Sequence of chain 1.D:
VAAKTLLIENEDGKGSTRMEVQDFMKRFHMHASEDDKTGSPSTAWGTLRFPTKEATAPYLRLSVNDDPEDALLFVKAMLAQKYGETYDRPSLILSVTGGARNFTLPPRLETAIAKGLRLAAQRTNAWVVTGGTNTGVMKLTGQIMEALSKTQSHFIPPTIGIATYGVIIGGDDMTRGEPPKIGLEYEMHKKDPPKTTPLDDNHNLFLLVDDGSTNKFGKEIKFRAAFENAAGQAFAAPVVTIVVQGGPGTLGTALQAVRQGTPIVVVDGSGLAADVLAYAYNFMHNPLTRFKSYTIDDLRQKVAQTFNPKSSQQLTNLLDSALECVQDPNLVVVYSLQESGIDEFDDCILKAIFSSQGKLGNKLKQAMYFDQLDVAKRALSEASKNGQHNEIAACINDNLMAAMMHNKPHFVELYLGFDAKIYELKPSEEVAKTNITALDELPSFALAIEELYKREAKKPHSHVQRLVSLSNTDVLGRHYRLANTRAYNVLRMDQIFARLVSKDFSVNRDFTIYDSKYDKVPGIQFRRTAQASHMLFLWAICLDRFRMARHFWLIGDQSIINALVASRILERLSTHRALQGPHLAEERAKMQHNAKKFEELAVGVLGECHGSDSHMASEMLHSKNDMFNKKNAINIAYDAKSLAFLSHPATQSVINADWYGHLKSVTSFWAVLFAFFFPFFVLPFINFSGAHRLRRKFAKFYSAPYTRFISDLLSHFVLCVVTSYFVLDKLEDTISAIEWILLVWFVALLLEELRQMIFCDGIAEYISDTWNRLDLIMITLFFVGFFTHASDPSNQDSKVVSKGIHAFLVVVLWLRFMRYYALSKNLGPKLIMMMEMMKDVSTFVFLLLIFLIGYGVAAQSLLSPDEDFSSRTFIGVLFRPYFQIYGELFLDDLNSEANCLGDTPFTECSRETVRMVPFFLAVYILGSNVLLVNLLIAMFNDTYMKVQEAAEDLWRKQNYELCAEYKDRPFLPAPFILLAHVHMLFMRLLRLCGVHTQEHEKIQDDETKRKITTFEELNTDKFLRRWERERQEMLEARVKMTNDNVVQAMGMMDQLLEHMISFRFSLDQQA

Binding-site contacts:
Ligand atom O1A contacts residue GLY150 of chain 1.D at 3.8 Å.
Ligand atom O1B contacts residue GLY300 of chain 1.D at 3.6 Å.
Ligand atom O2A contacts residue PRO299 of chain 1.D at 3.6 Å.
Ligand atom C5' contacts residue ALA151 of chain 1.D at 3.7 Å (hydrophobic).
Ligand atom C2 contacts residue THR184 of chain 1.D at 3.6 Å.
Ligand atom N1 contacts residue THR184 of chain 1.D at 3.3 Å.
Ligand atom O3A contacts residue GLY298 of chain 1.D at 3.5 Å (h-bond).
Ligand atom O1D contacts residue GLY149 of chain 1.D at 2.9 Å (h-bond).
Ligand atom PA contacts residue ALA151 of chain 1.D at 3.7 Å.
Ligand atom O1D contacts residue ALA151 of chain 1.D at 3.3 Å (h-bond).
Ligand atom O1D contacts residue GLY150 of chain 1.D at 3.6 Å.
Ligand atom N6 contacts residue GLY182 of chain 1.D at 3.4 Å (h-bond).
Ligand atom PB contacts residue GLY300 of chain 1.D at 3.8 Å.
Ligand atom O3A contacts residue GLY149 of chain 1.D at 3.4 Å (h-bond).
Ligand atom O4D contacts residue GLY149 of chain 1.D at 3.7 Å.
Ligand atom O4D contacts residue ALA151 of chain 1.D at 3.5 Å.
Ligand atom N9 contacts residue PHE268 of chain 1.D at 3.5 Å.
Ligand atom O2A contacts residue GLY298 of chain 1.D at 3.3 Å.
Ligand atom O2B contacts residue THR301 of chain 1.D at 2.9 Å (h-bond).
Ligand atom O1A contacts residue ARG152 of chain 1.D at 2.9 Å (salt-bridge).
Ligand atom O1A contacts residue ALA151 of chain 1.D at 3.0 Å (h-bond).
Ligand atom O5D contacts residue GLY149 of chain 1.D at 3.8 Å.
Ligand atom O2B contacts residue GLY149 of chain 1.D at 3.4 Å (h-bond).
Ligand atom O2D contacts residue THR148 of chain 1.D at 3.8 Å.
Ligand atom O2B contacts residue GLY300 of chain 1.D at 3.0 Å (h-bond).
Ligand atom O2B contacts residue PRO299 of chain 1.D at 3.7 Å.
Ligand atom O2B contacts residue GLY298 of chain 1.D at 3.2 Å (h-bond).
Ligand atom O3D contacts residue ILE272 of chain 1.D at 3.5 Å.
Ligand atom C2D contacts residue GLY149 of chain 1.D at 3.4 Å.
Ligand atom C4 contacts residue ALA151 of chain 1.D at 3.8 Å (hydrophobic).
Ligand atom O2D contacts residue GLY182 of chain 1.D at 3.4 Å.
Ligand atom N3 contacts residue ALA151 of chain 1.D at 3.8 Å.
Ligand atom O2' contacts residue PHE268 of chain 1.D at 3.5 Å.
Ligand atom C1D contacts residue GLY149 of chain 1.D at 3.7 Å.
Ligand atom C4 contacts residue PHE268 of chain 1.D at 3.6 Å (hydrophobic).
Ligand atom C8 contacts residue PHE268 of chain 1.D at 3.6 Å (hydrophobic).
Ligand atom O5' contacts residue ALA151 of chain 1.D at 3.3 Å.
Ligand atom C2D contacts residue THR148 of chain 1.D at 3.7 Å.
Ligand atom O3A contacts residue ALA151 of chain 1.D at 3.2 Å (h-bond).
Ligand atom O3D contacts residue THR304 of chain 1.D at 3.8 Å.

This small molecule binds to this protein.
Small molecule (SMILES): Nc1ncnc2c1ncn2[C@@H]1O[C@H](CO[P](=O)(O)O[P](=O)(O)OC[C@H]2O[C@@H](O)[C@H](O)[C@@H]2O)[C@@H](O)[C@H]1O